Binding-site contacts:
Ligand atom CG2 contacts residue ASN221 of chain 1.A at 3.7 Å.
Ligand atom O contacts residue ARG217 of chain 1.A at 3.0 Å (salt-bridge).
Ligand atom CB contacts residue ARG228 of chain 1.A at 3.8 Å.
Ligand atom CD2 contacts residue ARG228 of chain 1.A at 3.8 Å.
Ligand atom CD2 contacts residue TRP152 of chain 1.A at 3.5 Å (hydrophobic).
Ligand atom CD2 contacts residue GLU219 of chain 1.A at 3.5 Å.
Ligand atom C contacts residue ARG228 of chain 1.A at 3.7 Å.
Ligand atom CZ contacts residue PHE149 of chain 1.A at 3.9 Å (hydrophobic).
Ligand atom CA contacts residue GLU219 of chain 1.A at 3.6 Å.
Ligand atom CE2 contacts residue GLU219 of chain 1.A at 3.9 Å.
Ligand atom CG2 contacts residue PRO220 of chain 1.A at 3.8 Å (hydrophobic).
Ligand atom CA contacts residue ARG228 of chain 1.A at 3.8 Å.
Ligand atom C contacts residue GLU219 of chain 1.A at 3.7 Å.
Ligand atom CZ contacts residue ARG217 of chain 1.A at 3.9 Å.
Ligand atom CB contacts residue GLU219 of chain 1.A at 3.3 Å.
Ligand atom CG contacts residue ARG228 of chain 1.A at 3.5 Å.
Ligand atom CD1 contacts residue ARG217 of chain 1.A at 3.5 Å.
Ligand atom CD1 contacts residue ASP193 of chain 1.A at 3.9 Å.
Ligand atom N contacts residue ARG228 of chain 1.A at 3.5 Å (salt-bridge).
Ligand atom CE2 contacts residue TYR227 of chain 1.A at 3.7 Å (hydrophobic).
Ligand atom CE2 contacts residue TRP152 of chain 1.A at 3.6 Å (hydrophobic).
Ligand atom CE1 contacts residue PHE149 of chain 1.A at 3.8 Å (hydrophobic).
Ligand atom OD1 contacts residue ARG217 of chain 1.A at 3.0 Å (salt-bridge).
Ligand atom CA contacts residue GLU219 of chain 1.A at 3.6 Å.
Ligand atom CZ contacts residue PHE148 of chain 1.A at 3.7 Å (hydrophobic).
Ligand atom CE2 contacts residue ARG217 of chain 1.A at 3.8 Å.
Ligand atom CE1 contacts residue ARG217 of chain 1.A at 3.6 Å.
Ligand atom O contacts residue ARG228 of chain 1.A at 3.1 Å (salt-bridge).
Ligand atom CE1 contacts residue ASP193 of chain 1.A at 3.7 Å.
Ligand atom OD1 contacts residue ARG228 of chain 1.A at 3.0 Å (salt-bridge).
Ligand atom CE2 contacts residue MET226 of chain 1.A at 3.7 Å (hydrophobic).
Ligand atom C contacts residue ARG228 of chain 1.A at 3.6 Å.
Ligand atom CD1 contacts residue ARG228 of chain 1.A at 3.6 Å.
Ligand atom CB contacts residue ARG217 of chain 1.A at 3.5 Å.
Ligand atom CE2 contacts residue PHE148 of chain 1.A at 3.8 Å (hydrophobic).
Ligand atom CD2 contacts residue ARG217 of chain 1.A at 3.8 Å.
Ligand atom N contacts residue GLU219 of chain 1.A at 2.8 Å (salt-bridge).
Ligand atom CG contacts residue ARG217 of chain 1.A at 3.5 Å.
Ligand atom CE2 contacts residue ASN221 of chain 1.A at 3.9 Å.
Ligand atom CE2 contacts residue ARG228 of chain 1.A at 3.7 Å.

The small molecule below binds the protein below.
Small molecule (SMILES): CC(C)[C@H](NC(=O)[C@H](Cc1ccccc1)NC(=O)[C@H](CC(N)=O)NC(=O)[C@H](CC(=O)O)NC(=O)CNC(=O)[C@@H](N)Cc1ccccc1)C(=O)N1CCC[C@H]1C=O

Sequence of chain 1.A:
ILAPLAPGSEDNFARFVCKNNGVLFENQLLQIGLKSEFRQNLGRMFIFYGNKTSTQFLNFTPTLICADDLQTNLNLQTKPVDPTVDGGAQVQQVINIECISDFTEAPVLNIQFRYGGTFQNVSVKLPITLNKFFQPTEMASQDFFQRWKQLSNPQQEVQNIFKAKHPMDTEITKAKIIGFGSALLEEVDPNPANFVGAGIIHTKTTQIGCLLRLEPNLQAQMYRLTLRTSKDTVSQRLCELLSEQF